Sequence of chain 1.I:
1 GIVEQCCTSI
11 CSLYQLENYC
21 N

Sequence of chain 1.B:
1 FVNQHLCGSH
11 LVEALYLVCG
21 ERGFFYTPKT

The protein below binds the small molecule below.
Small molecule (SMILES): Cc1cccc(O)c1

Sequence of chain 1.J:
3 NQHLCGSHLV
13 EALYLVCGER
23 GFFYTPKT

Sequence of chain 1.H:
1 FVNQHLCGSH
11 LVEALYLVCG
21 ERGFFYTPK

Binding-site contacts:
Ligand atom C4 contacts residue ALA14 of chain 1.J at 4.3 Å (hydrophobic).
Ligand atom O1 contacts residue ILE10 of chain 1.I at 3.5 Å.
Ligand atom O1 contacts residue CYS6 of chain 1.I at 2.4 Å (h-bond).
Ligand atom C6 contacts residue CYS6 of chain 1.I at 3.2 Å (hydrophobic).
Ligand atom C4 contacts residue HIS5 of chain 1.B at 3.6 Å.
Ligand atom C2 contacts residue LEU16 of chain 1.I at 4.5 Å (hydrophobic).
Ligand atom C3 contacts residue LEU11 of chain 1.J at 4.4 Å (hydrophobic).
Ligand atom C3 contacts residue ALA14 of chain 1.J at 4.3 Å (hydrophobic).
Ligand atom C6 contacts residue LEU11 of chain 1.J at 3.9 Å (hydrophobic).
Ligand atom C7 contacts residue LEU16 of chain 1.I at 3.5 Å (hydrophobic).
Ligand atom C3 contacts residue LEU17 of chain 1.H at 4.5 Å (hydrophobic).
Ligand atom C5 contacts residue LEU11 of chain 1.J at 4.0 Å (hydrophobic).
Ligand atom C4 contacts residue LEU11 of chain 1.J at 4.2 Å (hydrophobic).
Ligand atom C1 contacts residue CYS11 of chain 1.I at 3.9 Å (hydrophobic).
Ligand atom C2 contacts residue LEU11 of chain 1.J at 4.3 Å (hydrophobic).
Ligand atom C7 contacts residue LEU17 of chain 1.H at 3.1 Å (hydrophobic).
Ligand atom C4 contacts residue HIS10 of chain 1.J at 4.4 Å.
Ligand atom C3 contacts residue LEU16 of chain 1.I at 4.2 Å (hydrophobic).
Ligand atom C6 contacts residue VAL2 of chain 1.B at 4.5 Å (hydrophobic).
Ligand atom C2 contacts residue CYS11 of chain 1.I at 3.7 Å (hydrophobic).
Ligand atom C3 contacts residue HIS5 of chain 1.B at 4.0 Å.
Ligand atom C1 contacts residue CYS6 of chain 1.I at 3.2 Å (hydrophobic).
Ligand atom O1 contacts residue SER9 of chain 1.I at 3.8 Å.
Ligand atom C7 contacts residue HIS5 of chain 1.B at 4.3 Å.
Ligand atom C1 contacts residue LEU11 of chain 1.J at 4.1 Å (hydrophobic).
Ligand atom C6 contacts residue CYS7 of chain 1.J at 4.2 Å (hydrophobic).
Ligand atom C5 contacts residue CYS7 of chain 1.J at 4.4 Å (hydrophobic).
Ligand atom O1 contacts residue CYS11 of chain 1.I at 2.8 Å (h-bond).
Ligand atom C7 contacts residue ALA14 of chain 1.J at 3.7 Å (hydrophobic).
Ligand atom C5 contacts residue HIS5 of chain 1.B at 4.0 Å.